Binding-site contacts:
Ligand atom O3A contacts residue MG1 of chain 1.X at 3.9 Å.
Ligand atom O2A contacts residue GLY40 of chain 1.D at 3.5 Å (h-bond).
Ligand atom O2' contacts residue ASP110 of chain 1.D at 2.5 Å (salt-bridge).
Ligand atom N3B contacts residue MG1 of chain 1.X at 3.9 Å.
Ligand atom O2A contacts residue GLY37 of chain 1.D at 3.3 Å (h-bond).
Ligand atom O5' contacts residue VAL42 of chain 1.D at 4.0 Å.
Ligand atom C2' contacts residue ASP110 of chain 1.D at 3.7 Å.
Ligand atom N7 contacts residue MET100 of chain 1.D at 3.8 Å.
Ligand atom O2B contacts residue ASP165 of chain 1.D at 2.7 Å (salt-bridge).
Ligand atom C4' contacts residue GLU36 of chain 1.D at 3.9 Å.
Ligand atom O2A contacts residue GLU36 of chain 1.D at 3.9 Å.
Ligand atom C5' contacts residue GLU36 of chain 1.D at 3.5 Å.
Ligand atom C2 contacts residue CYS103 of chain 1.D at 3.3 Å (hydrophobic).
Ligand atom N9 contacts residue VAL42 of chain 1.D at 3.9 Å.
Ligand atom C8 contacts residue VAL42 of chain 1.D at 3.6 Å (hydrophobic).
Ligand atom N1 contacts residue GLU101 of chain 1.D at 4.0 Å.
Ligand atom O2A contacts residue LYS57 of chain 1.D at 3.5 Å.
Ligand atom PA contacts residue MG1 of chain 1.X at 3.5 Å.
Ligand atom O1A contacts residue MG1 of chain 1.X at 2.1 Å.
Ligand atom C3' contacts residue ASP110 of chain 1.D at 4.0 Å.
Ligand atom O3' contacts residue ASP110 of chain 1.D at 3.4 Å (salt-bridge).
Ligand atom O1A contacts residue LYS57 of chain 1.D at 3.4 Å (salt-bridge).
Ligand atom C6 contacts residue ALA55 of chain 1.D at 3.9 Å (hydrophobic).
Ligand atom N6 contacts residue GLU101 of chain 1.D at 3.1 Å (salt-bridge).
Ligand atom O3G contacts residue SER38 of chain 1.D at 3.2 Å (h-bond).
Ligand atom O3' contacts residue LEU34 of chain 1.D at 3.9 Å.
Ligand atom N6 contacts residue LEU154 of chain 1.D at 3.7 Å.
Ligand atom O3G contacts residue TYR39 of chain 1.D at 3.7 Å.
Ligand atom C5 contacts residue LEU154 of chain 1.D at 3.9 Å (hydrophobic).
Ligand atom O2G contacts residue GLY37 of chain 1.D at 3.1 Å.
Ligand atom PB contacts residue MG1 of chain 1.X at 3.4 Å.
Ligand atom N1 contacts residue ALA55 of chain 1.D at 3.9 Å.
Ligand atom O3A contacts residue GLY37 of chain 1.D at 3.4 Å.
Ligand atom O4' contacts residue VAL42 of chain 1.D at 3.4 Å.
Ligand atom C6 contacts residue LEU154 of chain 1.D at 3.8 Å (hydrophobic).
Ligand atom N1 contacts residue CYS103 of chain 1.D at 3.3 Å (h-bond).
Ligand atom O2G contacts residue SER38 of chain 1.D at 3.8 Å.
Ligand atom O2B contacts residue MG1 of chain 1.X at 2.2 Å.
Ligand atom O3G contacts residue GLY37 of chain 1.D at 3.8 Å.
Ligand atom C5' contacts residue GLY37 of chain 1.D at 4.0 Å.

Sequence of chain 1.D:
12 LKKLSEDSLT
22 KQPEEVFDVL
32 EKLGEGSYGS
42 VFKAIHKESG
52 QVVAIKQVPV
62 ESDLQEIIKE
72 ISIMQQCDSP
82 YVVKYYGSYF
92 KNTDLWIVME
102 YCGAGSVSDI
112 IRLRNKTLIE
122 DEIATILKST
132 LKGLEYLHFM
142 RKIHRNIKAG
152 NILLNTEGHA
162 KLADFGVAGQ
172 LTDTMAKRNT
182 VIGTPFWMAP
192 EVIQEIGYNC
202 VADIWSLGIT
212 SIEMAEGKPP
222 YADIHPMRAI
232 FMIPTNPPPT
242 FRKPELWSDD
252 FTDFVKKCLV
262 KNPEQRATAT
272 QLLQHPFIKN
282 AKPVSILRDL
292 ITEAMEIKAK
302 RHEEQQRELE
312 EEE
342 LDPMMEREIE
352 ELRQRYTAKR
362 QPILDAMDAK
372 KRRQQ

This protein binds this small molecule.
Small molecule (SMILES): Nc1ncnc2c1ncn2[C@@H]1O[C@H](CO[P](=O)(O)O[P](=O)(O)NP(=O)(O)O)[C@@H](O)[C@H]1O